This protein binds this small molecule.
Small molecule (SMILES): [H]/N=C(\c1ccc(C2=NO[C@H](CN3CCN(CC(=O)O)CC3)C2)cc1)N1CCN(C)CC1

Binding-site contacts:
Ligand atom C12 contacts residue TYR190 of chain 1.A at 3.5 Å (hydrophobic).
Ligand atom C22 contacts residue SER121 of chain 1.B at 3.6 Å.
Ligand atom O3 contacts residue MN1 of chain 1.U at 3.9 Å.
Ligand atom C12 contacts residue PHE160 of chain 1.A at 3.5 Å (hydrophobic).
Ligand atom N2 contacts residue SER225 of chain 1.A at 3.8 Å.
Ligand atom C7 contacts residue TYR190 of chain 1.A at 3.9 Å (hydrophobic).
Ligand atom O2 contacts residue MN1 of chain 1.U at 2.2 Å.
Ligand atom C15 contacts residue TYR190 of chain 1.A at 3.4 Å (hydrophobic).
Ligand atom O3 contacts residue TYR122 of chain 1.B at 3.4 Å (h-bond).
Ligand atom C22 contacts residue MN1 of chain 1.U at 3.4 Å.
Ligand atom C4 contacts residue ASP224 of chain 1.A at 3.2 Å.
Ligand atom O3 contacts residue SER121 of chain 1.B at 3.2 Å.
Ligand atom C19 contacts residue ASN215 of chain 1.B at 3.6 Å.
Ligand atom C6 contacts residue PHE160 of chain 1.A at 3.9 Å (hydrophobic).
Ligand atom O2 contacts residue GLU220 of chain 1.B at 3.2 Å (salt-bridge).
Ligand atom C21 contacts residue ASN215 of chain 1.B at 3.2 Å.
Ligand atom C22 contacts residue ASN215 of chain 1.B at 3.3 Å.
Ligand atom C22 contacts residue GLU220 of chain 1.B at 3.9 Å.
Ligand atom N3 contacts residue ASP224 of chain 1.A at 3.0 Å (salt-bridge).
Ligand atom O3 contacts residue ASN215 of chain 1.B at 2.8 Å (h-bond).
Ligand atom C4 contacts residue SER225 of chain 1.A at 3.2 Å.
Ligand atom C20 contacts residue ARG216 of chain 1.B at 3.9 Å.
Ligand atom O2 contacts residue TYR122 of chain 1.B at 3.9 Å.
Ligand atom C11 contacts residue TYR190 of chain 1.A at 3.4 Å (hydrophobic).
Ligand atom O3 contacts residue ARG214 of chain 1.B at 3.4 Å.
Ligand atom C8 contacts residue PHE231 of chain 1.A at 3.7 Å (hydrophobic).
Ligand atom O2 contacts residue ASN215 of chain 1.B at 3.6 Å (h-bond).
Ligand atom O1 contacts residue ALA218 of chain 1.B at 3.3 Å.
Ligand atom N3 contacts residue LEU192 of chain 1.A at 3.8 Å.
Ligand atom C14 contacts residue TYR190 of chain 1.A at 3.6 Å (hydrophobic).
Ligand atom C19 contacts residue ARG216 of chain 1.B at 3.7 Å.
Ligand atom C20 contacts residue ALA218 of chain 1.B at 3.8 Å (hydrophobic).
Ligand atom C6 contacts residue ASP224 of chain 1.A at 3.9 Å.
Ligand atom C2 contacts residue ASP159 of chain 1.A at 3.6 Å.
Ligand atom C22 contacts residue TYR122 of chain 1.B at 3.7 Å (hydrophobic).
Ligand atom N3 contacts residue TYR189 of chain 1.A at 2.9 Å (h-bond).
Ligand atom C10 contacts residue TYR190 of chain 1.A at 3.6 Å (hydrophobic).
Ligand atom O2 contacts residue SER121 of chain 1.B at 3.2 Å.
Ligand atom C13 contacts residue TYR190 of chain 1.A at 3.5 Å (hydrophobic).
Ligand atom C8 contacts residue LEU192 of chain 1.A at 3.6 Å (hydrophobic).

Sequence of chain 1.B:
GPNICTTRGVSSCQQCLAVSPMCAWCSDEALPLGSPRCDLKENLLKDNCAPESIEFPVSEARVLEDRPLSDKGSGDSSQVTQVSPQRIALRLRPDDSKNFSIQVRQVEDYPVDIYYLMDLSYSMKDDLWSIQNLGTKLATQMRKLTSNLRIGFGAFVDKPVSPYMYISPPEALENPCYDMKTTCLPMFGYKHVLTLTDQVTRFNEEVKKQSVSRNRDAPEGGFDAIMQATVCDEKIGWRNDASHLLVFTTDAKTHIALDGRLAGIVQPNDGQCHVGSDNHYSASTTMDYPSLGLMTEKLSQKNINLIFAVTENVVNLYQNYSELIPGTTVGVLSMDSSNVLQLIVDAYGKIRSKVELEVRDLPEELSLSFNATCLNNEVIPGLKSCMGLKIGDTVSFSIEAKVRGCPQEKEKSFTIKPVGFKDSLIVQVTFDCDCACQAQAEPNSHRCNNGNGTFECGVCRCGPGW

Sequence of chain 1.A:
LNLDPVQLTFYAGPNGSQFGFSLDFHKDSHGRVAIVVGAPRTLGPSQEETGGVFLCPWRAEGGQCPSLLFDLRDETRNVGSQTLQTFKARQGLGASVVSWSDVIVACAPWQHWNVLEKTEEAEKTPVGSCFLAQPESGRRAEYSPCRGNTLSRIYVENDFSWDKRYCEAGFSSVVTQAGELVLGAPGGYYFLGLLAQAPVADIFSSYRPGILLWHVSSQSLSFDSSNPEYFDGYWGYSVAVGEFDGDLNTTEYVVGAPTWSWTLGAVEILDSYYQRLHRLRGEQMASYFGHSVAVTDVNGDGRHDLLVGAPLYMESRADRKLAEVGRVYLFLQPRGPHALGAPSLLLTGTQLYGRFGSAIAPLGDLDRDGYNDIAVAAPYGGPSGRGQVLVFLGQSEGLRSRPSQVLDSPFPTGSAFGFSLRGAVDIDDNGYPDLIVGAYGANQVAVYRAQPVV